Sequence of chain 1.O:
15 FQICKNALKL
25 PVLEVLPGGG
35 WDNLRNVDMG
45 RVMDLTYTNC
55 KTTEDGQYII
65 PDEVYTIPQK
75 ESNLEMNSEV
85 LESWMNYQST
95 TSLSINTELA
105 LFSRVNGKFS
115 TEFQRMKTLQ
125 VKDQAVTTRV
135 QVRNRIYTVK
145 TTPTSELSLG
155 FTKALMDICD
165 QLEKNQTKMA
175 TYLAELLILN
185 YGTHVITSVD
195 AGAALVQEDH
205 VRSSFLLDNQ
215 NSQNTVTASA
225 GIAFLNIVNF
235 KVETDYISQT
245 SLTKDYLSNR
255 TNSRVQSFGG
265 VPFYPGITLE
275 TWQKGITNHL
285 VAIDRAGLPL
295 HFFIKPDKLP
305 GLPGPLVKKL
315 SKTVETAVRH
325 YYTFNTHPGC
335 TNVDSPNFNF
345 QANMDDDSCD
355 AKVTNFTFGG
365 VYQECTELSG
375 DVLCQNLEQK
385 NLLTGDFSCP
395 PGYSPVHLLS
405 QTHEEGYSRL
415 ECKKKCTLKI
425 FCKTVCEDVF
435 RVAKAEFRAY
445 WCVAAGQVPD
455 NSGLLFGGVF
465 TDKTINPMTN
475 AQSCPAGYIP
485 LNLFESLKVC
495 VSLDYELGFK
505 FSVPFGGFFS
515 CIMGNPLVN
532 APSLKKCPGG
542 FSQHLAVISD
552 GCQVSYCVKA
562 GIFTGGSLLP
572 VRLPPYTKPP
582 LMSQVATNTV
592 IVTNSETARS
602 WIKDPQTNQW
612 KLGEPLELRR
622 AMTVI

Binding-site contacts:
Ligand atom C3 contacts residue ASN169 of chain 1.P at 3.8 Å.
Ligand atom C1 contacts residue GLN585 of chain 1.P at 4.2 Å.
Ligand atom N2 contacts residue ASN169 of chain 1.P at 2.9 Å (h-bond).
Ligand atom C2 contacts residue GLN585 of chain 1.P at 4.0 Å.
Ligand atom O5 contacts residue ASN169 of chain 1.P at 2.4 Å (h-bond).
Ligand atom O6 contacts residue LYS172 of chain 1.P at 4.4 Å.
Ligand atom C6 contacts residue THR171 of chain 1.P at 4.3 Å.
Ligand atom C8 contacts residue ASN169 of chain 1.P at 4.3 Å.
Ligand atom C7 contacts residue ASN169 of chain 1.P at 3.2 Å.
Ligand atom C8 contacts residue THR588 of chain 1.P at 4.5 Å.
Ligand atom O7 contacts residue ASN169 of chain 1.P at 3.1 Å (h-bond).
Ligand atom C8 contacts residue THR428 of chain 1.O at 4.2 Å.
Ligand atom O6 contacts residue GLN585 of chain 1.P at 3.8 Å.
Ligand atom O7 contacts residue VAL586 of chain 1.P at 4.3 Å.
Ligand atom C1 contacts residue ASN169 of chain 1.P at 1.4 Å.
Ligand atom C5 contacts residue ASN169 of chain 1.P at 3.7 Å.
Ligand atom C4 contacts residue ASN169 of chain 1.P at 4.2 Å.
Ligand atom O7 contacts residue GLN585 of chain 1.P at 4.0 Å.
Ligand atom C2 contacts residue ASN169 of chain 1.P at 2.5 Å.
Ligand atom O5 contacts residue GLN585 of chain 1.P at 3.9 Å.
Ligand atom C8 contacts residue CYS416 of chain 1.O at 3.6 Å (hydrophobic).
Ligand atom O7 contacts residue THR588 of chain 1.P at 4.5 Å.

Sequence of chain 1.P:
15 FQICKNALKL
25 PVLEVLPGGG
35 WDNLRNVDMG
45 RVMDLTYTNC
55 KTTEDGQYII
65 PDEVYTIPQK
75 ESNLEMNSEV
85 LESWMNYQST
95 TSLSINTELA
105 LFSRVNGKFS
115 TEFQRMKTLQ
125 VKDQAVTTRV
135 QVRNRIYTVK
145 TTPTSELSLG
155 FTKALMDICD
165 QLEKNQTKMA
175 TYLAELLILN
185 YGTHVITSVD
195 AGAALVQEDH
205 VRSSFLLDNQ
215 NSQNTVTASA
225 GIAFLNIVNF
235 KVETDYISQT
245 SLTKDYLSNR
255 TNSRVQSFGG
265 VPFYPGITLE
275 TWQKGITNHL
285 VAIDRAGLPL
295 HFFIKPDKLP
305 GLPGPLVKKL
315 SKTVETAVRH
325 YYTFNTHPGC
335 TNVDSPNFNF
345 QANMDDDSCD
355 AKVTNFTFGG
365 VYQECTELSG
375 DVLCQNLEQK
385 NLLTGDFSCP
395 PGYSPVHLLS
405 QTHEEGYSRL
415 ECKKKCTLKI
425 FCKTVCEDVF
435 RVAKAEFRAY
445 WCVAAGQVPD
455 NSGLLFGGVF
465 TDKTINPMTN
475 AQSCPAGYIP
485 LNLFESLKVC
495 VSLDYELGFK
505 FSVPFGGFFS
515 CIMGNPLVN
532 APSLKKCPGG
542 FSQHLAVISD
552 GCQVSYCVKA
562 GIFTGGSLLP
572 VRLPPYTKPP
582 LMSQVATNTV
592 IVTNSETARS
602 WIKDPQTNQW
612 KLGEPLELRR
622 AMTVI

A small-molecule ligand and the protein it binds are described below.
Small molecule (SMILES): CC(=O)N[C@@H]1[C@@H](O)[C@H](O)[C@@H](CO)O[C@H]1O